A small-molecule ligand and the protein it binds are described below.
Small molecule (SMILES): ONCc1nc(CCCCNc2c3c(nc4ccc(Cl)cc24)CCCC3)ccc1O

Sequence of chain 1.A:
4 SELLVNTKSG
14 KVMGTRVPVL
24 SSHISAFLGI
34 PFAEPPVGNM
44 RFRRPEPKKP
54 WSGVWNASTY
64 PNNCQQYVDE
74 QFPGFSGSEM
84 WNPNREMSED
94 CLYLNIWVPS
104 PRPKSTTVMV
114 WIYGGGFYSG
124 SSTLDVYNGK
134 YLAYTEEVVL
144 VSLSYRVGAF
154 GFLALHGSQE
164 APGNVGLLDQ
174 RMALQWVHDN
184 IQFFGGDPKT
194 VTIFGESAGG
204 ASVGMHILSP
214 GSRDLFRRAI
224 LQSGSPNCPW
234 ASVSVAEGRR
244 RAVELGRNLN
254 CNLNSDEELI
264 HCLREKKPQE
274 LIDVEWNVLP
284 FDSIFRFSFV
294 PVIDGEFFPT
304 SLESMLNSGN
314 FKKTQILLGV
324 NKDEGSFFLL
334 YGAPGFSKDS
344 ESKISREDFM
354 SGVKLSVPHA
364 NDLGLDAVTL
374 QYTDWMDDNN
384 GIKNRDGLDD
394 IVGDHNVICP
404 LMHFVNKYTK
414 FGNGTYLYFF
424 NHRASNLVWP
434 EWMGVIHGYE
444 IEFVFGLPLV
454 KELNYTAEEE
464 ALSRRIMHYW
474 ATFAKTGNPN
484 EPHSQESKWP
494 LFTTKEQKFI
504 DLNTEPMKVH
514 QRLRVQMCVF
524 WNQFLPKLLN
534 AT

Binding-site contacts:
Ligand atom C6 contacts residue TRP279 of chain 1.A at 3.9 Å (hydrophobic).
Ligand atom C22 contacts residue TYR334 of chain 1.A at 3.9 Å (hydrophobic).
Ligand atom C3 contacts residue TYR70 of chain 1.A at 3.7 Å (hydrophobic).
Ligand atom C13 contacts residue ASN280 of chain 1.A at 4.0 Å.
Ligand atom O26 contacts residue TYR334 of chain 1.A at 3.3 Å (h-bond).
Ligand atom O25 contacts residue GLY335 of chain 1.A at 3.9 Å.
Ligand atom C11 contacts residue ASN280 of chain 1.A at 4.5 Å.
Ligand atom C20 contacts residue GLN74 of chain 1.A at 3.8 Å.
Ligand atom N10 contacts residue TRP279 of chain 1.A at 4.0 Å.
Ligand atom C19 contacts residue GLN74 of chain 1.A at 4.4 Å.
Ligand atom C5 contacts residue TRP279 of chain 1.A at 3.7 Å (hydrophobic).
Ligand atom C12 contacts residue TRP279 of chain 1.A at 4.2 Å (hydrophobic).
Ligand atom CL2 contacts residue TYR70 of chain 1.A at 3.6 Å.
Ligand atom C20 contacts residue TYR70 of chain 1.A at 4.2 Å (hydrophobic).
Ligand atom O26 contacts residue GLY335 of chain 1.A at 4.2 Å.
Ligand atom C21 contacts residue GLN74 of chain 1.A at 4.4 Å.
Ligand atom N11 contacts residue TYR70 of chain 1.A at 3.9 Å.
Ligand atom C12 contacts residue ASN280 of chain 1.A at 4.0 Å.
Ligand atom C4 contacts residue TRP279 of chain 1.A at 3.6 Å (hydrophobic).
Ligand atom C11 contacts residue TRP279 of chain 1.A at 3.6 Å (hydrophobic).
Ligand atom C13 contacts residue TRP279 of chain 1.A at 3.6 Å (hydrophobic).
Ligand atom C16 contacts residue TYR70 of chain 1.A at 3.3 Å (hydrophobic).
Ligand atom C14 contacts residue TRP279 of chain 1.A at 3.6 Å (hydrophobic).
Ligand atom C3 contacts residue TRP279 of chain 1.A at 3.7 Å (hydrophobic).
Ligand atom N11 contacts residue TRP279 of chain 1.A at 3.5 Å.
Ligand atom C7 contacts residue TRP279 of chain 1.A at 3.4 Å (hydrophobic).
Ligand atom CL2 contacts residue TYR121 of chain 1.A at 4.2 Å.
Ligand atom C18 contacts residue GLN74 of chain 1.A at 4.3 Å.
Ligand atom CL2 contacts residue TRP279 of chain 1.A at 4.3 Å.
Ligand atom C17 contacts residue TYR70 of chain 1.A at 3.6 Å (hydrophobic).
Ligand atom C21 contacts residue TYR334 of chain 1.A at 4.1 Å (hydrophobic).
Ligand atom C15 contacts residue TYR70 of chain 1.A at 4.3 Å (hydrophobic).
Ligand atom C2 contacts residue TYR70 of chain 1.A at 4.2 Å (hydrophobic).
Ligand atom C8 contacts residue TRP279 of chain 1.A at 3.4 Å (hydrophobic).
Ligand atom C2 contacts residue TRP279 of chain 1.A at 3.8 Å (hydrophobic).
Ligand atom C9 contacts residue TRP279 of chain 1.A at 3.5 Å (hydrophobic).
Ligand atom O25 contacts residue TYR334 of chain 1.A at 4.0 Å.
Ligand atom C1 contacts residue TRP279 of chain 1.A at 4.0 Å (hydrophobic).